A small-molecule ligand and the protein it binds are described below.
Small molecule (SMILES): CC(=O)N[C@@H]1[C@@H](O)[C@H](O)[C@@H](CO)O[C@H]1O

Sequence of chain 1.A:
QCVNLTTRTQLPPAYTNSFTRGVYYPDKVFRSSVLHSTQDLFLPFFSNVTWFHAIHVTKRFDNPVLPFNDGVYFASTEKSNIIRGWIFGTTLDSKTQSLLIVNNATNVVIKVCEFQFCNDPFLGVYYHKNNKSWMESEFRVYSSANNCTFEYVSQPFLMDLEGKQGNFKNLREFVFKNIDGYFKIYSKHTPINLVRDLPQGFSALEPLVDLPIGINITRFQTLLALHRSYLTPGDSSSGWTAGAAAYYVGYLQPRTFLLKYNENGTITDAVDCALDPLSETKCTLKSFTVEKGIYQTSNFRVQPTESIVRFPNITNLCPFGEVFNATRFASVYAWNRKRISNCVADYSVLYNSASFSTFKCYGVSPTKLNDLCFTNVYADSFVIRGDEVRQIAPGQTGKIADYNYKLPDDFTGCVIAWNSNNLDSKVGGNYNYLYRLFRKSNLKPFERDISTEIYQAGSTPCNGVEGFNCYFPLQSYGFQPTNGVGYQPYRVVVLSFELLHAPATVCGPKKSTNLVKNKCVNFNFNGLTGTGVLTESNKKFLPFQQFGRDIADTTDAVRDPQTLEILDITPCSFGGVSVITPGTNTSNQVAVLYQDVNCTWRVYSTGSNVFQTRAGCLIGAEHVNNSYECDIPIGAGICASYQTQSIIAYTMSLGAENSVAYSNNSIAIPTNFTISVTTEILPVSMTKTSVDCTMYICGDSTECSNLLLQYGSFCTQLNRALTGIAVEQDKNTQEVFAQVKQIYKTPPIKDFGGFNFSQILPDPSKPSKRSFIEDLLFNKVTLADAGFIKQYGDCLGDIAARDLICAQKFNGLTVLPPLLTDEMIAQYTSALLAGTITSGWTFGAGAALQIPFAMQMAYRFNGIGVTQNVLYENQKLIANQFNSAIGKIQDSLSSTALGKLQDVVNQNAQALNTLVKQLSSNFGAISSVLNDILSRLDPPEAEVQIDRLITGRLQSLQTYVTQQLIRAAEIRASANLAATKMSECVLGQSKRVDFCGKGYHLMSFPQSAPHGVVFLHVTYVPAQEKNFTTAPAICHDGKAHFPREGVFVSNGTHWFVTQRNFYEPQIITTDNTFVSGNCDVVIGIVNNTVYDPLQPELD

Binding-site contacts:
Ligand atom C6 contacts residue LYS129 of chain 1.A at 4.2 Å.
Ligand atom C1 contacts residue ASN122 of chain 1.A at 1.5 Å.
Ligand atom C1 contacts residue VAL127 of chain 1.A at 4.4 Å (hydrophobic).
Ligand atom C8 contacts residue THR124 of chain 1.A at 2.6 Å.
Ligand atom N2 contacts residue ASN125 of chain 1.A at 4.0 Å.
Ligand atom O5 contacts residue ASN122 of chain 1.A at 2.3 Å (h-bond).
Ligand atom C6 contacts residue VAL127 of chain 1.A at 3.8 Å (hydrophobic).
Ligand atom N2 contacts residue ASN122 of chain 1.A at 3.2 Å (h-bond).
Ligand atom C7 contacts residue ASN122 of chain 1.A at 4.4 Å.
Ligand atom C5 contacts residue VAL127 of chain 1.A at 3.5 Å (hydrophobic).
Ligand atom O6 contacts residue LYS129 of chain 1.A at 3.6 Å.
Ligand atom C7 contacts residue ASN125 of chain 1.A at 4.4 Å.
Ligand atom C4 contacts residue ASN122 of chain 1.A at 4.3 Å.
Ligand atom C8 contacts residue ASN125 of chain 1.A at 4.3 Å.
Ligand atom N2 contacts residue THR124 of chain 1.A at 4.0 Å.
Ligand atom C7 contacts residue THR124 of chain 1.A at 3.8 Å.
Ligand atom C3 contacts residue ASN125 of chain 1.A at 4.3 Å.
Ligand atom C5 contacts residue ASN122 of chain 1.A at 3.6 Å.
Ligand atom C3 contacts residue ASN122 of chain 1.A at 3.9 Å.
Ligand atom O5 contacts residue VAL127 of chain 1.A at 3.9 Å.
Ligand atom C2 contacts residue ASN122 of chain 1.A at 2.7 Å.